Sequence of chain 1.B:
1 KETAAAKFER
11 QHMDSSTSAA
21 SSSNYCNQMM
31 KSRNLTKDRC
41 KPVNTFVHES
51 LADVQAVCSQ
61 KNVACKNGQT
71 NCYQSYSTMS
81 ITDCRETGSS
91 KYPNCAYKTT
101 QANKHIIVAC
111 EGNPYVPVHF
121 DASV

This small molecule binds to this protein.
Small molecule (SMILES): O[C@H]1CO[C@H]2OCCC21

Binding-site contacts:
Ligand atom C1 contacts residue SER59 of chain 1.B at 4.2 Å.
Ligand atom C1 contacts residue ALA56 of chain 1.B at 4.3 Å (hydrophobic).
Ligand atom C5 contacts residue SER59 of chain 1.B at 2.8 Å.
Ligand atom C2 contacts residue SER59 of chain 1.B at 4.2 Å.
Ligand atom C4 contacts residue ALA56 of chain 1.B at 3.9 Å (hydrophobic).
Ligand atom C6 contacts residue SER59 of chain 1.B at 3.3 Å.
Ligand atom O2 contacts residue ALA56 of chain 1.B at 3.2 Å.
Ligand atom O1 contacts residue SER59 of chain 1.B at 3.5 Å (h-bond).